Sequence of chain 1.A:
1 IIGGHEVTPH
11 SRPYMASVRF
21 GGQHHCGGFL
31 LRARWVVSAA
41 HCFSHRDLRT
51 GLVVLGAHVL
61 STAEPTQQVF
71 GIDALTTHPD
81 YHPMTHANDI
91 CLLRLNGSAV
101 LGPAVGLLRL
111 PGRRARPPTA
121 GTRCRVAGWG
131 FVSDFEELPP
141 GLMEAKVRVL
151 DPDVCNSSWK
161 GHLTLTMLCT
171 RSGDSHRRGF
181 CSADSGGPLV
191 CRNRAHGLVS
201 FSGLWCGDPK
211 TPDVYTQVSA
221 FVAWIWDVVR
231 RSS

Binding-site contacts:
Ligand atom N29 contacts residue SER202 of chain 1.A at 3.2 Å (h-bond).
Ligand atom C23 contacts residue SER185 of chain 1.A at 2.8 Å.
Ligand atom O34 contacts residue SER202 of chain 1.A at 3.0 Å (h-bond).
Ligand atom O31 contacts residue HIS41 of chain 1.A at 3.7 Å.
Ligand atom C20 contacts residue SER200 of chain 1.A at 3.7 Å.
Ligand atom C25 contacts residue SER182 of chain 1.A at 3.6 Å.
Ligand atom O34 contacts residue PHE201 of chain 1.A at 3.3 Å.
Ligand atom N26 contacts residue SER202 of chain 1.A at 3.0 Å (h-bond).
Ligand atom C24 contacts residue PHE180 of chain 1.A at 3.7 Å (hydrophobic).
Ligand atom N28 contacts residue CYS206 of chain 1.A at 3.7 Å.
Ligand atom C18 contacts residue ASP89 of chain 1.A at 3.5 Å.
Ligand atom N29 contacts residue GLY203 of chain 1.A at 2.6 Å (h-bond).
Ligand atom C30 contacts residue HIS41 of chain 1.A at 2.6 Å.
Ligand atom N21 contacts residue SER185 of chain 1.A at 3.0 Å (h-bond).
Ligand atom C22 contacts residue HIS41 of chain 1.A at 3.4 Å.
Ligand atom C32 contacts residue SER185 of chain 1.A at 2.5 Å.
Ligand atom C10 contacts residue PHE201 of chain 1.A at 3.7 Å (hydrophobic).
Ligand atom C19 contacts residue ASP89 of chain 1.A at 3.6 Å.
Ligand atom C14 contacts residue HIS41 of chain 1.A at 3.6 Å.
Ligand atom C27 contacts residue CYS206 of chain 1.A at 3.5 Å (hydrophobic).
Ligand atom O31 contacts residue ALA183 of chain 1.A at 2.9 Å (h-bond).
Ligand atom C19 contacts residue SER200 of chain 1.A at 3.6 Å.
Ligand atom C22 contacts residue SER185 of chain 1.A at 2.4 Å.
Ligand atom N1 contacts residue SER202 of chain 1.A at 3.2 Å (h-bond).
Ligand atom C30 contacts residue SER185 of chain 1.A at 1.4 Å.
Ligand atom C27 contacts residue SER202 of chain 1.A at 3.5 Å.
Ligand atom C18 contacts residue SER200 of chain 1.A at 3.7 Å.
Ligand atom C16 contacts residue TYR81 of chain 1.A at 3.6 Å (hydrophobic).
Ligand atom C13 contacts residue HIS41 of chain 1.A at 3.6 Å.
Ligand atom N21 contacts residue SER200 of chain 1.A at 2.9 Å (h-bond).
Ligand atom C23 contacts residue CYS181 of chain 1.A at 3.5 Å (hydrophobic).
Ligand atom C20 contacts residue HIS41 of chain 1.A at 3.6 Å.
Ligand atom N28 contacts residue SER182 of chain 1.A at 3.0 Å (h-bond).
Ligand atom N29 contacts residue CYS206 of chain 1.A at 3.5 Å (h-bond).
Ligand atom N21 contacts residue HIS41 of chain 1.A at 3.1 Å (h-bond).
Ligand atom C32 contacts residue HIS41 of chain 1.A at 1.5 Å.
Ligand atom C12 contacts residue SER200 of chain 1.A at 3.5 Å.
Ligand atom C2 contacts residue SER202 of chain 1.A at 3.4 Å.
Ligand atom C19 contacts residue HIS41 of chain 1.A at 3.4 Å.
Ligand atom O31 contacts residue SER185 of chain 1.A at 2.3 Å (h-bond).

The small molecule below binds the protein below.
Small molecule (SMILES): [H]/N=C(/N)NCCC[C@H](NC(=O)[C@H](Cc1ccccc1)NC(=O)[C@@H](N)Cc1ccccc1)[C@H](O)CCl